Binding-site contacts:
Ligand atom O3G contacts residue ASP160 of chain 1.A at 3.9 Å.
Ligand atom O3G contacts residue ASN147 of chain 1.A at 2.9 Å (h-bond).
Ligand atom C5 contacts residue LEU149 of chain 1.A at 3.5 Å (hydrophobic).
Ligand atom PG contacts residue ASP160 of chain 1.A at 3.0 Å.
Ligand atom PG contacts residue ASN147 of chain 1.A at 3.9 Å.
Ligand atom C6 contacts residue ALA48 of chain 1.A at 3.4 Å (hydrophobic).
Ligand atom N1 contacts residue MET98 of chain 1.A at 2.7 Å (h-bond).
Ligand atom N6 contacts residue LEU149 of chain 1.A at 3.9 Å.
Ligand atom N1 contacts residue ALA48 of chain 1.A at 3.8 Å.
Ligand atom N7 contacts residue LEU149 of chain 1.A at 3.8 Å.
Ligand atom O2B contacts residue ALA27 of chain 1.A at 4.1 Å.
Ligand atom C2 contacts residue MET98 of chain 1.A at 3.1 Å (hydrophobic).
Ligand atom N6 contacts residue MET98 of chain 1.A at 4.2 Å.
Ligand atom O3' contacts residue CYS102 of chain 1.A at 4.0 Å.
Ligand atom N6 contacts residue ALA48 of chain 1.A at 3.3 Å.
Ligand atom O2A contacts residue VAL31 of chain 1.A at 4.0 Å.
Ligand atom C6 contacts residue MET98 of chain 1.A at 3.8 Å (hydrophobic).
Ligand atom PB contacts residue ALA27 of chain 1.A at 4.2 Å.
Ligand atom O2G contacts residue ASN147 of chain 1.A at 4.0 Å.
Ligand atom C5 contacts residue ALA48 of chain 1.A at 4.0 Å (hydrophobic).
Ligand atom N6 contacts residue GLN96 of chain 1.A at 3.0 Å (h-bond).
Ligand atom O2' contacts residue CYS102 of chain 1.A at 3.6 Å.
Ligand atom O2G contacts residue ASP160 of chain 1.A at 2.7 Å (salt-bridge).
Ligand atom O2A contacts residue LYS50 of chain 1.A at 3.8 Å.
Ligand atom N6 contacts residue THR95 of chain 1.A at 3.1 Å (h-bond).
Ligand atom O5' contacts residue VAL31 of chain 1.A at 3.7 Å.
Ligand atom N7 contacts residue VAL31 of chain 1.A at 4.2 Å.
Ligand atom O2' contacts residue GLY101 of chain 1.A at 4.0 Å.
Ligand atom C6 contacts residue LEU149 of chain 1.A at 3.6 Å (hydrophobic).
Ligand atom N1 contacts residue LEU149 of chain 1.A at 4.1 Å.
Ligand atom C4 contacts residue LEU149 of chain 1.A at 4.1 Å (hydrophobic).
Ligand atom N1 contacts residue GLN96 of chain 1.A at 3.7 Å.
Ligand atom O1G contacts residue ASP160 of chain 1.A at 2.5 Å (salt-bridge).
Ligand atom O1B contacts residue ALA27 of chain 1.A at 3.3 Å.
Ligand atom C8 contacts residue VAL31 of chain 1.A at 4.1 Å (hydrophobic).
Ligand atom C6 contacts residue GLN96 of chain 1.A at 3.8 Å.
Ligand atom C2 contacts residue LEU97 of chain 1.A at 4.0 Å (hydrophobic).
Ligand atom N1 contacts residue LEU97 of chain 1.A at 3.7 Å.
Ligand atom N3 contacts residue LEU23 of chain 1.A at 4.2 Å.
Ligand atom N3 contacts residue MET98 of chain 1.A at 3.8 Å.

This protein binds this small molecule.
Small molecule (SMILES): Nc1ncnc2c1ncn2[C@@H]1O[C@H](CO[P](=O)(O)O[P](=O)(O)NP(=O)(O)O)[C@@H](O)[C@H]1O

Sequence of chain 1.A:
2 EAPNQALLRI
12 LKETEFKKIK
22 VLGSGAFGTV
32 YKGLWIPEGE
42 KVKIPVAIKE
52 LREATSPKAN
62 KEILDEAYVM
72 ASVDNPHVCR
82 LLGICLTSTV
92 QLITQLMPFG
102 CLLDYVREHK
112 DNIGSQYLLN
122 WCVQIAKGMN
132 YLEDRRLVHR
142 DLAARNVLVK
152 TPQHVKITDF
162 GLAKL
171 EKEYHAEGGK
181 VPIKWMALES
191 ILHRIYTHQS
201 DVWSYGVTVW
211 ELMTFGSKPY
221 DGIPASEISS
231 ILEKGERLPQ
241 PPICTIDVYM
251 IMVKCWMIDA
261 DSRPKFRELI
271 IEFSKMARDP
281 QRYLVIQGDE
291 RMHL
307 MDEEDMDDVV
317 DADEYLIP